Binding-site contacts:
Ligand atom C04 contacts residue LEU118 of chain 1.A at 4.2 Å (hydrophobic).
Ligand atom BR06 contacts residue LEU121 of chain 1.A at 4.3 Å.
Ligand atom BR06 contacts residue VAL111 of chain 1.A at 3.8 Å.
Ligand atom C08 contacts residue TYR88 of chain 1.A at 3.7 Å (hydrophobic).
Ligand atom C03 contacts residue ALA99 of chain 1.A at 3.8 Å (hydrophobic).
Ligand atom C08 contacts residue ALA99 of chain 1.A at 3.7 Å (hydrophobic).
Ligand atom C07 contacts residue LEU121 of chain 1.A at 4.5 Å (hydrophobic).
Ligand atom F01 contacts residue ILE78 of chain 1.A at 3.1 Å.
Ligand atom C08 contacts residue LEU84 of chain 1.A at 4.1 Å (hydrophobic).
Ligand atom C08 contacts residue LEU91 of chain 1.A at 4.3 Å (hydrophobic).
Ligand atom C02 contacts residue ILE78 of chain 1.A at 4.2 Å (hydrophobic).
Ligand atom C03 contacts residue ILE78 of chain 1.A at 4.0 Å (hydrophobic).
Ligand atom BR06 contacts residue ALA99 of chain 1.A at 4.3 Å.
Ligand atom BR06 contacts residue PHE153 of chain 1.A at 3.7 Å.
Ligand atom C07 contacts residue VAL87 of chain 1.A at 4.0 Å (hydrophobic).
Ligand atom BR06 contacts residue LEU118 of chain 1.A at 4.1 Å.
Ligand atom C05 contacts residue LEU118 of chain 1.A at 3.6 Å (hydrophobic).
Ligand atom C02 contacts residue ALA99 of chain 1.A at 3.8 Å (hydrophobic).
Ligand atom F01 contacts residue LEU84 of chain 1.A at 2.8 Å.
Ligand atom F01 contacts residue TYR88 of chain 1.A at 2.9 Å.
Ligand atom C02 contacts residue TYR88 of chain 1.A at 3.9 Å (hydrophobic).
Ligand atom C07 contacts residue LEU118 of chain 1.A at 3.5 Å (hydrophobic).
Ligand atom C04 contacts residue ALA99 of chain 1.A at 3.6 Å (hydrophobic).
Ligand atom F01 contacts residue LYS85 of chain 1.A at 4.3 Å.
Ligand atom C04 contacts residue VAL111 of chain 1.A at 3.4 Å (hydrophobic).
Ligand atom C08 contacts residue LEU118 of chain 1.A at 4.0 Å (hydrophobic).
Ligand atom C03 contacts residue VAL103 of chain 1.A at 4.2 Å (hydrophobic).
Ligand atom C03 contacts residue LEU84 of chain 1.A at 3.7 Å (hydrophobic).
Ligand atom C05 contacts residue ALA99 of chain 1.A at 3.5 Å (hydrophobic).
Ligand atom C03 contacts residue VAL111 of chain 1.A at 4.3 Å (hydrophobic).
Ligand atom C07 contacts residue LEU91 of chain 1.A at 4.4 Å (hydrophobic).
Ligand atom C08 contacts residue VAL87 of chain 1.A at 3.7 Å (hydrophobic).
Ligand atom C04 contacts residue VAL103 of chain 1.A at 4.1 Å (hydrophobic).
Ligand atom C07 contacts residue ALA99 of chain 1.A at 3.5 Å (hydrophobic).
Ligand atom C05 contacts residue VAL111 of chain 1.A at 3.9 Å (hydrophobic).
Ligand atom C04 contacts residue LEU84 of chain 1.A at 4.1 Å (hydrophobic).
Ligand atom C02 contacts residue LEU84 of chain 1.A at 3.7 Å (hydrophobic).
Ligand atom BR06 contacts residue MET102 of chain 1.A at 3.3 Å.

This small molecule binds to this protein.
Small molecule (SMILES): Fc1ccc(Br)cc1

Sequence of chain 1.A:
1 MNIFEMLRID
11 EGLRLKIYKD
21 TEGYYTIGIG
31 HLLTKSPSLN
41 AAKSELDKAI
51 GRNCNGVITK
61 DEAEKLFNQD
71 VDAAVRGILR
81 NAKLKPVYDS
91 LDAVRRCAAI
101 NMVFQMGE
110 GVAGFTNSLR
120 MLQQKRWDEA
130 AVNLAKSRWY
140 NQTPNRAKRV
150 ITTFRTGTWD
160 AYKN